A small-molecule ligand and the protein it binds are described below.
Small molecule (SMILES): Oc1c2ccccc2nc2nnnn12

Binding-site contacts:
Ligand atom C7 contacts residue TYR277 of chain 1.A at 3.7 Å (hydrophobic).
Ligand atom N12 contacts residue LEU218 of chain 1.A at 3.6 Å.
Ligand atom O14 contacts residue ARG217 of chain 1.A at 3.7 Å.
Ligand atom C6 contacts residue SER275 of chain 1.A at 4.3 Å.
Ligand atom N8 contacts residue TYR277 of chain 1.A at 3.7 Å.
Ligand atom C3 contacts residue LEU331 of chain 1.A at 3.9 Å (hydrophobic).
Ligand atom C3 contacts residue HIS278 of chain 1.A at 4.0 Å.
Ligand atom N13 contacts residue TYR277 of chain 1.A at 3.9 Å.
Ligand atom N11 contacts residue ARG217 of chain 1.A at 3.6 Å.
Ligand atom N13 contacts residue ARG217 of chain 1.A at 4.0 Å.
Ligand atom C9 contacts residue TYR277 of chain 1.A at 3.5 Å (hydrophobic).
Ligand atom N11 contacts residue ASN323 of chain 1.A at 3.4 Å (h-bond).
Ligand atom C1 contacts residue HIS278 of chain 1.A at 4.3 Å.
Ligand atom N10 contacts residue LEU331 of chain 1.A at 3.5 Å.
Ligand atom C1 contacts residue TYR277 of chain 1.A at 4.3 Å (hydrophobic).
Ligand atom N12 contacts residue ARG217 of chain 1.A at 3.9 Å.
Ligand atom C3 contacts residue TYR277 of chain 1.A at 4.4 Å (hydrophobic).
Ligand atom O14 contacts residue TYR277 of chain 1.A at 3.9 Å.
Ligand atom N10 contacts residue PHE329 of chain 1.A at 4.2 Å.
Ligand atom C4 contacts residue ARG217 of chain 1.A at 3.9 Å.
Ligand atom C9 contacts residue ASN323 of chain 1.A at 4.3 Å.
Ligand atom C9 contacts residue ARG217 of chain 1.A at 3.6 Å.
Ligand atom C9 contacts residue LEU331 of chain 1.A at 4.3 Å (hydrophobic).
Ligand atom N8 contacts residue ARG217 of chain 1.A at 3.4 Å (salt-bridge).
Ligand atom C6 contacts residue TYR277 of chain 1.A at 3.8 Å (hydrophobic).
Ligand atom N10 contacts residue ARG217 of chain 1.A at 3.8 Å.
Ligand atom N11 contacts residue TYR277 of chain 1.A at 3.9 Å.
Ligand atom C5 contacts residue TYR277 of chain 1.A at 3.7 Å (hydrophobic).
Ligand atom C6 contacts residue ARG217 of chain 1.A at 4.3 Å.
Ligand atom C1 contacts residue SER275 of chain 1.A at 3.8 Å.
Ligand atom C7 contacts residue ARG217 of chain 1.A at 3.3 Å.
Ligand atom C2 contacts residue HIS278 of chain 1.A at 3.5 Å.
Ligand atom N12 contacts residue TYR277 of chain 1.A at 3.8 Å.
Ligand atom C5 contacts residue ARG217 of chain 1.A at 3.6 Å.
Ligand atom N13 contacts residue LEU218 of chain 1.A at 4.3 Å.
Ligand atom C4 contacts residue TYR277 of chain 1.A at 3.7 Å (hydrophobic).
Ligand atom C3 contacts residue ARG217 of chain 1.A at 4.3 Å.
Ligand atom N10 contacts residue TYR277 of chain 1.A at 3.8 Å.
Ligand atom N12 contacts residue ASN323 of chain 1.A at 4.0 Å.
Ligand atom C4 contacts residue LEU331 of chain 1.A at 4.1 Å (hydrophobic).

Sequence of chain 1.A:
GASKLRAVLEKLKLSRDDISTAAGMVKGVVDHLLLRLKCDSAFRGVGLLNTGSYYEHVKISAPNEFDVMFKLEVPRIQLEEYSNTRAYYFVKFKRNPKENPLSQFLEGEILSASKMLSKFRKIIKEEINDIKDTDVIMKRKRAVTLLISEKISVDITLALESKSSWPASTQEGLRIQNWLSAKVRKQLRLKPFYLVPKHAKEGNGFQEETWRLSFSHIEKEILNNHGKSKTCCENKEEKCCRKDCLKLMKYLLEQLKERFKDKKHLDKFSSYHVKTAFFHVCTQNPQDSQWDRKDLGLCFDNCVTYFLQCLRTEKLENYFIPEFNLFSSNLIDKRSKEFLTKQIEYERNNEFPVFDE